Sequence of chain 1.A:
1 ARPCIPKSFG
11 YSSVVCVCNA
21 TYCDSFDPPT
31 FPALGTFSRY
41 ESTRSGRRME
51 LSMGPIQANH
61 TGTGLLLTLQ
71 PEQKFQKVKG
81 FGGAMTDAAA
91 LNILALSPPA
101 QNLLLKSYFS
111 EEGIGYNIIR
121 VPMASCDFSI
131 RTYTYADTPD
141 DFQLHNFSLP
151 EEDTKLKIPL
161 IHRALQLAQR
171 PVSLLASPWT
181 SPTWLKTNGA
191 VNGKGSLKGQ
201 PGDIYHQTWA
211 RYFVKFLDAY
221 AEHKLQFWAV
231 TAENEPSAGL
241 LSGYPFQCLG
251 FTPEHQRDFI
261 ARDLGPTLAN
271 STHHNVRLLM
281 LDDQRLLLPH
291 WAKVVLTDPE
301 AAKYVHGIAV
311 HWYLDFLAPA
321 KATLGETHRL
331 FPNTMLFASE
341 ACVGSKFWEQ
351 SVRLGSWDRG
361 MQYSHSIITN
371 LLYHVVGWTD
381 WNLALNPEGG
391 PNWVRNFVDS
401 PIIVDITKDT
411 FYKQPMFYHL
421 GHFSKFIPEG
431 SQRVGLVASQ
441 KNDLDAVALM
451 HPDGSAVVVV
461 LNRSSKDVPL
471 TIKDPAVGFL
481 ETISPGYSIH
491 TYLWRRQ

A protein and the small-molecule ligand that binds it are described below.
Small molecule (SMILES): O[C@H]1[C@H](O)[C@@H](Cl)C=C[C@@H]1O

Binding-site contacts:
Ligand atom C4 contacts residue EDO1 of chain 1.F at 4.2 Å.
Ligand atom O2 contacts residue ARG47 of chain 1.A at 3.8 Å.
Ligand atom O3 contacts residue GLU41 of chain 1.A at 2.7 Å (salt-bridge).
Ligand atom C2 contacts residue SER52 of chain 1.A at 3.7 Å.
Ligand atom C5 contacts residue ARG39 of chain 1.A at 3.9 Å.
Ligand atom O2 contacts residue PRO485 of chain 1.A at 3.7 Å.
Ligand atom CL1 contacts residue THR482 of chain 1.A at 3.5 Å.
Ligand atom CL1 contacts residue ILE483 of chain 1.A at 3.3 Å.
Ligand atom C7 contacts residue ARG47 of chain 1.A at 4.0 Å.
Ligand atom C6 contacts residue ARG39 of chain 1.A at 4.2 Å.
Ligand atom C3 contacts residue ARG39 of chain 1.A at 3.2 Å.
Ligand atom C2 contacts residue ARG39 of chain 1.A at 4.3 Å.
Ligand atom O1 contacts residue SER52 of chain 1.A at 4.0 Å.
Ligand atom O2 contacts residue GLU41 of chain 1.A at 2.8 Å (salt-bridge).
Ligand atom CL1 contacts residue ARG39 of chain 1.A at 3.2 Å.
Ligand atom C2 contacts residue GLU41 of chain 1.A at 4.4 Å.
Ligand atom O2 contacts residue HIS490 of chain 1.A at 4.4 Å.
Ligand atom O3 contacts residue ARG47 of chain 1.A at 2.8 Å (salt-bridge).
Ligand atom C3 contacts residue SER52 of chain 1.A at 3.6 Å.
Ligand atom C6 contacts residue GLU41 of chain 1.A at 3.5 Å.
Ligand atom CL1 contacts residue HIS490 of chain 1.A at 3.7 Å.
Ligand atom C6 contacts residue ARG47 of chain 1.A at 4.5 Å.
Ligand atom C3 contacts residue EDO1 of chain 1.F at 3.6 Å.
Ligand atom C5 contacts residue ILE483 of chain 1.A at 4.4 Å (hydrophobic).
Ligand atom C7 contacts residue GLU41 of chain 1.A at 3.6 Å.
Ligand atom C4 contacts residue ARG39 of chain 1.A at 3.2 Å.